Binding-site contacts:
Ligand atom C6 contacts residue ASN315 of chain 1.K at 4.5 Å.
Ligand atom O5 contacts residue ASN315 of chain 1.K at 2.4 Å (h-bond).
Ligand atom N2 contacts residue ASN315 of chain 1.K at 2.8 Å (h-bond).
Ligand atom C8 contacts residue ASN315 of chain 1.K at 3.5 Å.
Ligand atom C5 contacts residue ASN315 of chain 1.K at 3.7 Å.
Ligand atom C1 contacts residue VAL314 of chain 1.K at 4.4 Å (hydrophobic).
Ligand atom C1 contacts residue ASN315 of chain 1.K at 1.4 Å.
Ligand atom C4 contacts residue ASN315 of chain 1.K at 4.3 Å.
Ligand atom C8 contacts residue ILE281 of chain 1.K at 4.5 Å (hydrophobic).
Ligand atom O5 contacts residue THR313 of chain 1.K at 4.3 Å.
Ligand atom O5 contacts residue VAL314 of chain 1.K at 3.8 Å.
Ligand atom C7 contacts residue ASN315 of chain 1.K at 3.3 Å.
Ligand atom C6 contacts residue THR313 of chain 1.K at 4.5 Å.
Ligand atom C2 contacts residue ASN315 of chain 1.K at 2.5 Å.
Ligand atom C3 contacts residue ASN315 of chain 1.K at 3.8 Å.
Ligand atom O7 contacts residue ASN315 of chain 1.K at 4.2 Å.

Sequence of chain 1.K:
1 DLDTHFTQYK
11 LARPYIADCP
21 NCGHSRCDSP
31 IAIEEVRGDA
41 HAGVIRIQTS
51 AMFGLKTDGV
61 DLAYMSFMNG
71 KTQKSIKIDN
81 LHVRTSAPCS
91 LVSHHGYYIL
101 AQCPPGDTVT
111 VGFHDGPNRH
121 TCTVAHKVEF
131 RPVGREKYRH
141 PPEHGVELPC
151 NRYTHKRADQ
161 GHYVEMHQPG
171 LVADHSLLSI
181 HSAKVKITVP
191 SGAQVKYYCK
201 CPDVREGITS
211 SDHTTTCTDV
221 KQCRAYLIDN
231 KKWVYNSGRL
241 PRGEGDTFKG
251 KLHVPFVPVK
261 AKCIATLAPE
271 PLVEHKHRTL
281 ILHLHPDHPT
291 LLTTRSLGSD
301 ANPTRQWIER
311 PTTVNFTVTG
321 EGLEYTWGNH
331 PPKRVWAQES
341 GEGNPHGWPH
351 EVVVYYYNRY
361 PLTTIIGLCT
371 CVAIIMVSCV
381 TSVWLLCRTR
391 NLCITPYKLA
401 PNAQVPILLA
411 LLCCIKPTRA

The small molecule below binds the protein below.
Small molecule (SMILES): CC(=O)N[C@@H]1[C@@H](O)[C@H](O)[C@@H](CO)O[C@H]1O